Binding-site contacts:
Ligand atom O2P contacts residue GLY232 of chain 2.B at 3.1 Å (h-bond).
Ligand atom O1P contacts residue GLY234 of chain 2.B at 3.4 Å (h-bond).
Ligand atom O contacts residue GLN114 of chain 2.B at 2.9 Å (h-bond).
Ligand atom O3 contacts residue ALA112 of chain 2.B at 3.1 Å.
Ligand atom C6 contacts residue SER377 of chain 2.B at 3.6 Å.
Ligand atom C5A contacts residue LEU304 of chain 2.B at 3.5 Å (hydrophobic).
Ligand atom C2 contacts residue SER377 of chain 2.B at 3.8 Å.
Ligand atom C6 contacts residue ASN236 of chain 2.B at 3.7 Å.
Ligand atom OXT contacts residue THR110 of chain 2.B at 2.7 Å (h-bond).
Ligand atom C2A contacts residue GLU350 of chain 2.B at 3.5 Å.
Ligand atom O3P contacts residue SER235 of chain 2.B at 3.3 Å (h-bond).
Ligand atom C contacts residue THR110 of chain 2.B at 3.5 Å.
Ligand atom C4A contacts residue GLY303 of chain 2.B at 3.5 Å.
Ligand atom O3 contacts residue GLU350 of chain 2.B at 3.4 Å (salt-bridge).
Ligand atom OG contacts residue ALA112 of chain 2.B at 3.0 Å (h-bond).
Ligand atom N1 contacts residue SER377 of chain 2.B at 2.9 Å (h-bond).
Ligand atom OG contacts residue GLY111 of chain 2.B at 3.1 Å.
Ligand atom C3 contacts residue GLU350 of chain 2.B at 3.4 Å.
Ligand atom O2P contacts residue GLY234 of chain 2.B at 3.0 Å (h-bond).
Ligand atom O3P contacts residue HIS86 of chain 2.B at 3.7 Å.
Ligand atom O contacts residue GLY113 of chain 2.B at 3.1 Å (h-bond).
Ligand atom O4P contacts residue GLY303 of chain 2.B at 3.8 Å.
Ligand atom C5A contacts residue GLY303 of chain 2.B at 3.0 Å.
Ligand atom O contacts residue ALA112 of chain 2.B at 3.1 Å (h-bond).
Ligand atom C contacts residue HIS115 of chain 2.B at 3.5 Å.
Ligand atom O3P contacts residue ASN236 of chain 2.B at 2.9 Å (h-bond).
Ligand atom O contacts residue HIS115 of chain 2.B at 3.2 Å (h-bond).
Ligand atom C contacts residue ALA112 of chain 2.B at 3.6 Å (hydrophobic).
Ligand atom P contacts residue SER235 of chain 2.B at 3.6 Å.
Ligand atom C2 contacts residue GLU350 of chain 2.B at 3.4 Å.
Ligand atom OXT contacts residue HIS115 of chain 2.B at 3.3 Å.
Ligand atom O1P contacts residue SER235 of chain 2.B at 2.7 Å (h-bond).
Ligand atom O1P contacts residue THR190 of chain 2.B at 3.5 Å (h-bond).
Ligand atom OG contacts residue GLY303 of chain 2.B at 3.3 Å.
Ligand atom OG contacts residue ALA302 of chain 2.B at 3.7 Å.
Ligand atom O2P contacts residue GLY233 of chain 2.B at 3.0 Å (h-bond).
Ligand atom OXT contacts residue GLY111 of chain 2.B at 3.0 Å (h-bond).
Ligand atom O contacts residue THR110 of chain 2.B at 3.4 Å (h-bond).
Ligand atom C contacts residue GLY111 of chain 2.B at 3.6 Å.
Ligand atom O3 contacts residue GLN114 of chain 2.B at 3.8 Å.

Sequence of chain 2.B:
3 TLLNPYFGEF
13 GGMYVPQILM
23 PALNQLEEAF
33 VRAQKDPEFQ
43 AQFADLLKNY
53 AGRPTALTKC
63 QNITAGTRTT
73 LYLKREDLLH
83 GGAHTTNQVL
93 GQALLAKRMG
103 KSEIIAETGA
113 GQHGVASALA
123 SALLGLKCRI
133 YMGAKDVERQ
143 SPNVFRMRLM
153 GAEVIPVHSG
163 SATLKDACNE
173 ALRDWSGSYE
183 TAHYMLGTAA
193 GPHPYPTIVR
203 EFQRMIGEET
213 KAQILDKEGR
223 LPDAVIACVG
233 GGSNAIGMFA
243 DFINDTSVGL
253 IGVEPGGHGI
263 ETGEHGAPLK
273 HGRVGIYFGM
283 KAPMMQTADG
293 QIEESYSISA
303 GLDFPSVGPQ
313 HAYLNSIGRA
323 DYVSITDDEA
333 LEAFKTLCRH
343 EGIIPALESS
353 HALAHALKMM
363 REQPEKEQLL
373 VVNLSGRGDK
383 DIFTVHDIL

A small-molecule ligand and the protein it binds are described below.
Small molecule (SMILES): Cc1ncc(COP(=O)(O)O)c(CN[C@@H](CO)C(=O)O)c1O